Binding-site contacts:
Ligand atom C contacts residue GLY70 of chain 1.A at 4.0 Å.
Ligand atom CG contacts residue PHE52 of chain 1.A at 3.9 Å (hydrophobic).
Ligand atom O contacts residue ALA120 of chain 1.A at 4.0 Å.
Ligand atom O contacts residue MET71 of chain 1.A at 3.6 Å.
Ligand atom OD1 contacts residue TYR14 of chain 1.A at 3.4 Å.
Ligand atom CA contacts residue TYR14 of chain 1.A at 3.7 Å (hydrophobic).
Ligand atom OD1 contacts residue ASP159 of chain 1.A at 4.4 Å.
Ligand atom CG contacts residue THR119 of chain 1.A at 4.4 Å.
Ligand atom CB contacts residue TYR14 of chain 1.A at 4.2 Å (hydrophobic).
Ligand atom O contacts residue THR72 of chain 1.A at 2.9 Å (h-bond).
Ligand atom CB contacts residue GLY70 of chain 1.A at 3.6 Å.
Ligand atom CG contacts residue TYR14 of chain 1.A at 3.5 Å (hydrophobic).
Ligand atom ND2 contacts residue ALA69 of chain 1.A at 2.9 Å (h-bond).
Ligand atom CB contacts residue THR119 of chain 1.A at 4.3 Å.
Ligand atom N contacts residue GLY70 of chain 1.A at 2.8 Å (h-bond).
Ligand atom CG contacts residue LYS116 of chain 1.A at 3.7 Å.
Ligand atom OD1 contacts residue THR119 of chain 1.A at 3.8 Å.
Ligand atom O contacts residue ARG77 of chain 1.A at 2.9 Å (salt-bridge).
Ligand atom C contacts residue ARG77 of chain 1.A at 3.6 Å.
Ligand atom C contacts residue THR119 of chain 1.A at 4.1 Å.
Ligand atom OD1 contacts residue PHE52 of chain 1.A at 4.3 Å.
Ligand atom N contacts residue GLU160 of chain 1.A at 3.9 Å.
Ligand atom O contacts residue GLY70 of chain 1.A at 3.5 Å (h-bond).
Ligand atom CB contacts residue ALA69 of chain 1.A at 3.4 Å (hydrophobic).
Ligand atom CB contacts residue PHE52 of chain 1.A at 3.7 Å (hydrophobic).
Ligand atom C contacts residue MET71 of chain 1.A at 4.3 Å (hydrophobic).
Ligand atom ND2 contacts residue PHE52 of chain 1.A at 3.8 Å.
Ligand atom CG contacts residue ASP11 of chain 1.A at 3.8 Å.
Ligand atom C contacts residue PHE52 of chain 1.A at 4.2 Å (hydrophobic).
Ligand atom C contacts residue THR72 of chain 1.A at 4.1 Å.
Ligand atom CA contacts residue THR119 of chain 1.A at 4.1 Å.
Ligand atom ND2 contacts residue LYS116 of chain 1.A at 3.8 Å.
Ligand atom ND2 contacts residue TYR14 of chain 1.A at 3.3 Å.
Ligand atom ND2 contacts residue ASP11 of chain 1.A at 3.0 Å (salt-bridge).
Ligand atom OD1 contacts residue ASP11 of chain 1.A at 3.8 Å.
Ligand atom CG contacts residue ALA69 of chain 1.A at 3.6 Å (hydrophobic).
Ligand atom CA contacts residue GLY70 of chain 1.A at 3.6 Å.
Ligand atom OD1 contacts residue LYS116 of chain 1.A at 2.9 Å (salt-bridge).
Ligand atom C contacts residue ALA120 of chain 1.A at 3.8 Å (hydrophobic).
Ligand atom N contacts residue TYR14 of chain 1.A at 2.9 Å (h-bond).

The small molecule below binds the protein below.
Small molecule (SMILES): NC(=O)C[C@H](N)C(=O)O

Sequence of chain 1.A:
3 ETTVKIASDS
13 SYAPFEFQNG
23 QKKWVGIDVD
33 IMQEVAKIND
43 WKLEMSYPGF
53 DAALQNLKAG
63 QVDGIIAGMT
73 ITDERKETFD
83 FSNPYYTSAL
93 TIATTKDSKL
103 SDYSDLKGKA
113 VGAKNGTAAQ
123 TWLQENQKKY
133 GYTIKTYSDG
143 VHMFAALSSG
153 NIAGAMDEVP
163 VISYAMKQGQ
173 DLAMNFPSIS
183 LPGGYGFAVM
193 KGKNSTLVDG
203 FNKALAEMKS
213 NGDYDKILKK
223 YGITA